A small-molecule ligand and the protein it binds are described below.
Small molecule (SMILES): Nc1ncnc2[nH]cnc12

Sequence of chain 1.B:
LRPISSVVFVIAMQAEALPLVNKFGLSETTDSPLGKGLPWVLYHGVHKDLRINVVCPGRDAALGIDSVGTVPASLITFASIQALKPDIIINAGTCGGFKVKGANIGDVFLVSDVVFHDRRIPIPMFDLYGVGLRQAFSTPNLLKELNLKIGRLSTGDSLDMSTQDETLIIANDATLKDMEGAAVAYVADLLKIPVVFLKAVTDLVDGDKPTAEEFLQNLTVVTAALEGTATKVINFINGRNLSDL

Binding-site contacts:
Ligand atom N9 contacts residue LEU181 of chain 1.B at 3.8 Å.
Ligand atom C8 contacts residue SAH1 of chain 1.I at 0.6 Å.
Ligand atom N6 contacts residue LEU181 of chain 1.B at 3.7 Å.
Ligand atom N1 contacts residue SAH1 of chain 1.I at 0.2 Å (h-bond).
Ligand atom C8 contacts residue CYS117 of chain 1.B at 3.5 Å (hydrophobic).
Ligand atom C8 contacts residue PHE237 of chain 1.B at 3.5 Å (hydrophobic).
Ligand atom C8 contacts residue THR224 of chain 1.B at 3.3 Å.
Ligand atom C6 contacts residue GLY118 of chain 1.B at 3.6 Å.
Ligand atom C5 contacts residue GLY118 of chain 1.B at 3.3 Å.
Ligand atom N7 contacts residue CYS117 of chain 1.B at 3.3 Å.
Ligand atom N3 contacts residue SAH1 of chain 1.I at 0.2 Å (h-bond).
Ligand atom N3 contacts residue LEU181 of chain 1.B at 3.7 Å.
Ligand atom N7 contacts residue THR224 of chain 1.B at 3.6 Å.
Ligand atom N1 contacts residue LYS199 of chain 1.B at 2.9 Å (salt-bridge).
Ligand atom C4 contacts residue SAH1 of chain 1.I at 0.5 Å.
Ligand atom N3 contacts residue MET201 of chain 1.B at 3.6 Å.
Ligand atom C4 contacts residue LEU181 of chain 1.B at 3.4 Å (hydrophobic).
Ligand atom N7 contacts residue GLY118 of chain 1.B at 3.2 Å (h-bond).
Ligand atom C6 contacts residue LEU181 of chain 1.B at 3.7 Å (hydrophobic).
Ligand atom N6 contacts residue SAH1 of chain 1.I at 0.4 Å (h-bond).
Ligand atom C8 contacts residue ASP225 of chain 1.B at 3.2 Å.
Ligand atom N9 contacts residue SAH1 of chain 1.I at 0.5 Å (h-bond).
Ligand atom N6 contacts residue ASP225 of chain 1.B at 3.0 Å (salt-bridge).
Ligand atom N7 contacts residue SAH1 of chain 1.I at 0.6 Å (h-bond).
Ligand atom C2 contacts residue LYS199 of chain 1.B at 3.5 Å.
Ligand atom N6 contacts residue VAL227 of chain 1.B at 3.6 Å.
Ligand atom C2 contacts residue SAH1 of chain 1.I at 0.1 Å.
Ligand atom C5 contacts residue SAH1 of chain 1.I at 0.4 Å.
Ligand atom C6 contacts residue LYS199 of chain 1.B at 3.7 Å.
Ligand atom C8 contacts residue GLY118 of chain 1.B at 3.7 Å.
Ligand atom N1 contacts residue LEU181 of chain 1.B at 3.4 Å (h-bond).
Ligand atom C5 contacts residue LEU181 of chain 1.B at 3.5 Å (hydrophobic).
Ligand atom C2 contacts residue ASP200 of chain 1.B at 3.8 Å.
Ligand atom C5 contacts residue CYS117 of chain 1.B at 3.8 Å (hydrophobic).
Ligand atom N6 contacts residue THR233 of chain 1.B at 3.8 Å.
Ligand atom N9 contacts residue CYS117 of chain 1.B at 3.7 Å.
Ligand atom N3 contacts residue ASP200 of chain 1.B at 3.7 Å.
Ligand atom N7 contacts residue ASP225 of chain 1.B at 2.6 Å (salt-bridge).
Ligand atom N6 contacts residue GLY118 of chain 1.B at 3.6 Å.
Ligand atom C6 contacts residue SAH1 of chain 1.I at 0.3 Å.